Binding-site contacts:
Ligand atom C32 contacts residue ASN430 of chain 1.E at 3.1 Å.
Ligand atom O5 contacts residue ARG1213 of chain 1.E at 2.2 Å (salt-bridge).
Ligand atom C22 contacts residue TYR370 of chain 1.E at 3.4 Å (hydrophobic).
Ligand atom O4 contacts residue ARG1263 of chain 1.E at 2.8 Å (salt-bridge).
Ligand atom C14 contacts residue TYR1205 of chain 1.E at 3.9 Å (hydrophobic).
Ligand atom C28 contacts residue ASN430 of chain 1.E at 3.7 Å.
Ligand atom C33 contacts residue TYR370 of chain 1.E at 3.6 Å (hydrophobic).
Ligand atom CL1 contacts residue LEU584 of chain 1.E at 3.5 Å.
Ligand atom C21 contacts residue TRP423 of chain 1.E at 3.8 Å (hydrophobic).
Ligand atom C23 contacts residue TRP423 of chain 1.E at 3.4 Å (hydrophobic).
Ligand atom C12 contacts residue LEU1208 of chain 1.E at 3.6 Å (hydrophobic).
Ligand atom O7 contacts residue ASN430 of chain 1.E at 4.1 Å.
Ligand atom C15 contacts residue TRP423 of chain 1.E at 4.1 Å (hydrophobic).
Ligand atom C30 contacts residue ASN430 of chain 1.E at 3.4 Å.
Ligand atom C25 contacts residue PHE426 of chain 1.E at 3.6 Å (hydrophobic).
Ligand atom C31 contacts residue LEU584 of chain 1.E at 4.0 Å (hydrophobic).
Ligand atom C14 contacts residue SER1209 of chain 1.E at 4.2 Å.
Ligand atom C25 contacts residue LEU427 of chain 1.E at 3.9 Å (hydrophobic).
Ligand atom C31 contacts residue ASN430 of chain 1.E at 3.6 Å.
Ligand atom O5 contacts residue ASN1212 of chain 1.E at 3.9 Å.
Ligand atom CL1 contacts residue ASN430 of chain 1.E at 4.2 Å.
Ligand atom S2 contacts residue ARG1213 of chain 1.E at 3.5 Å (salt-bridge).
Ligand atom O3 contacts residue ARG1263 of chain 1.E at 3.9 Å.
Ligand atom C24 contacts residue TYR370 of chain 1.E at 3.5 Å (hydrophobic).
Ligand atom C13 contacts residue SER1209 of chain 1.E at 3.5 Å.
Ligand atom C33 contacts residue PHE426 of chain 1.E at 4.2 Å (hydrophobic).
Ligand atom C15 contacts residue TYR1205 of chain 1.E at 3.5 Å (hydrophobic).
Ligand atom CL1 contacts residue THR580 of chain 1.E at 4.2 Å.
Ligand atom C11 contacts residue SER1209 of chain 1.E at 3.8 Å.
Ligand atom C14 contacts residue LEU1208 of chain 1.E at 3.7 Å (hydrophobic).
Ligand atom C33 contacts residue ASN430 of chain 1.E at 3.5 Å.
Ligand atom S2 contacts residue ARG1263 of chain 1.E at 4.2 Å.
Ligand atom N9 contacts residue ASN1212 of chain 1.E at 4.0 Å.
Ligand atom C12 contacts residue SER1209 of chain 1.E at 3.7 Å.
Ligand atom C22 contacts residue ARG1213 of chain 1.E at 3.6 Å.
Ligand atom C16 contacts residue TYR1205 of chain 1.E at 3.5 Å (hydrophobic).
Ligand atom O7 contacts residue TYR370 of chain 1.E at 4.0 Å.
Ligand atom C20 contacts residue PHE426 of chain 1.E at 3.1 Å (hydrophobic).
Ligand atom C18 contacts residue ARG1213 of chain 1.E at 3.9 Å.
Ligand atom C20 contacts residue LEU427 of chain 1.E at 4.3 Å (hydrophobic).

This small molecule binds to this protein.
Small molecule (SMILES): COc1ccc(Cl)cc1C(=O)NCCc1ccc(S(=O)(=O)NC(=O)NC2CCCCC2)cc1

Sequence of chain 1.E:
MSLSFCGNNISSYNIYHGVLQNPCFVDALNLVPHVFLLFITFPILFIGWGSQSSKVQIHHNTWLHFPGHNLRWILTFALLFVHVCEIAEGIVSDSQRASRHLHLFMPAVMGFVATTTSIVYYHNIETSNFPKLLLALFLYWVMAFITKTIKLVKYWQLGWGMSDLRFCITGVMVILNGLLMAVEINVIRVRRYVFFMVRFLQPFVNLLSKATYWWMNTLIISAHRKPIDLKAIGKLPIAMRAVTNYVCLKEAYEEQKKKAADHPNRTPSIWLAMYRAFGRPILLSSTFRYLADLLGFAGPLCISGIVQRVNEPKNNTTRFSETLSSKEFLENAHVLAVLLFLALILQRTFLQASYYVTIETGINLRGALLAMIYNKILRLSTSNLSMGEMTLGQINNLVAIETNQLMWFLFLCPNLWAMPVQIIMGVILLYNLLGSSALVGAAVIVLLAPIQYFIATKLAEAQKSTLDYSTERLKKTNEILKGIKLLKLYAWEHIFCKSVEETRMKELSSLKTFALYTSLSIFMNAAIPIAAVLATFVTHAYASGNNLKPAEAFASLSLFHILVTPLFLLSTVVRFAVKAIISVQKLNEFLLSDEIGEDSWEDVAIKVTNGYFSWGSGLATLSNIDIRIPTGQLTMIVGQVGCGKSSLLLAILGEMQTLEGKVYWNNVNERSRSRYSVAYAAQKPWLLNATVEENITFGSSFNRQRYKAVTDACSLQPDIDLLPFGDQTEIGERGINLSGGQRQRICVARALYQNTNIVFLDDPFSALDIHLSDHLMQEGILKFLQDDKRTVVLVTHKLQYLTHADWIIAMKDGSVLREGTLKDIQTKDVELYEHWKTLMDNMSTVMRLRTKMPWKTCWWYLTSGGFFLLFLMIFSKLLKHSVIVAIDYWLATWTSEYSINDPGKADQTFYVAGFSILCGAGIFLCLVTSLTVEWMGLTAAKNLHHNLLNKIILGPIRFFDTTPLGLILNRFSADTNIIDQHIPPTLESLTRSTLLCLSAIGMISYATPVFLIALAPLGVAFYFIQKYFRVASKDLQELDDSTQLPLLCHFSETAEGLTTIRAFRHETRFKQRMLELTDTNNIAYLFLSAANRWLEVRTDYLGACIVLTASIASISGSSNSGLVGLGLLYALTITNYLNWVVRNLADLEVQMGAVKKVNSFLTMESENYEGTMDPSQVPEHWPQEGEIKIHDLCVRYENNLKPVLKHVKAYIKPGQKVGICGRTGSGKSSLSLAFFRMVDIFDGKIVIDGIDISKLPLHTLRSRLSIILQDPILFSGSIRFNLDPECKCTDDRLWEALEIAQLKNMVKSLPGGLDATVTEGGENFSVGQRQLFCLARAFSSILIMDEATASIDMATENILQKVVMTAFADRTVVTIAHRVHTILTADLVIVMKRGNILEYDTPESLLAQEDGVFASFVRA